Sequence of chain 1.B:
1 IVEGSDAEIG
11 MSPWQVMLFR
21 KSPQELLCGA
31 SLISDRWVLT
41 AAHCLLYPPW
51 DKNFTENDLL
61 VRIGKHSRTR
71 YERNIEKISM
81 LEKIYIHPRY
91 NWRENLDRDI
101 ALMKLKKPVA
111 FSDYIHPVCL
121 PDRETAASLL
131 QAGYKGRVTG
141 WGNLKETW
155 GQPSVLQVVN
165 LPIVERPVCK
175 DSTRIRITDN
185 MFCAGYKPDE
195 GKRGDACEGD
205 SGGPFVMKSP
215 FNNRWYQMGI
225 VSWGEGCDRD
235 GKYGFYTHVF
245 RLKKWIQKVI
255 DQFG

A protein and the small-molecule ligand that binds it are described below.
Small molecule (SMILES): CC[C@H](C)[C@H](NC(=O)[C@H](C)NC(=O)[C@H](CCC(=O)O)NC(=O)[C@H](Cc1ccccc1)NC(=O)[C@@H](N)CC(=O)O)C(=O)N1C=CC[C@H]1C(=O)N[C@@H](C)C(=O)N[C@@H](CCC(=O)O)C(=O)N[C@H](C=O)Cc1ccc(OS(=O)(=O)O)cc1

Binding-site contacts:
Ligand atom O3 contacts residue LYS77 of chain 1.B at 3.8 Å.
Ligand atom OD2 contacts residue ARG68 of chain 1.B at 3.0 Å (salt-bridge).
Ligand atom O1 contacts residue ILE78 of chain 1.B at 3.6 Å.
Ligand atom OE1 contacts residue ARG70 of chain 1.B at 3.4 Å.
Ligand atom S contacts residue ILE78 of chain 1.B at 3.8 Å.
Ligand atom OD1 contacts residue ARG68 of chain 1.B at 3.6 Å (salt-bridge).
Ligand atom N contacts residue THR69 of chain 1.B at 3.2 Å (h-bond).
Ligand atom C contacts residue MET80 of chain 1.B at 3.6 Å (hydrophobic).
Ligand atom CD2 contacts residue PHE19 of chain 1.B at 3.5 Å (hydrophobic).
Ligand atom CZ contacts residue LEU26 of chain 1.B at 3.8 Å (hydrophobic).
Ligand atom CZ contacts residue THR69 of chain 1.B at 3.9 Å.
Ligand atom O contacts residue TYR71 of chain 1.B at 3.6 Å.
Ligand atom CE1 contacts residue ILE78 of chain 1.B at 3.7 Å (hydrophobic).
Ligand atom CA contacts residue THR69 of chain 1.B at 3.4 Å.
Ligand atom CD contacts residue TYR71 of chain 1.B at 3.3 Å (hydrophobic).
Ligand atom CE2 contacts residue THR69 of chain 1.B at 3.6 Å.
Ligand atom CG contacts residue TYR71 of chain 1.B at 3.4 Å (hydrophobic).
Ligand atom N contacts residue THR69 of chain 1.B at 3.6 Å.
Ligand atom CG contacts residue ARG68 of chain 1.B at 3.7 Å.
Ligand atom CD contacts residue TYR71 of chain 1.B at 3.4 Å (hydrophobic).
Ligand atom O contacts residue LEU60 of chain 1.B at 3.8 Å.
Ligand atom OD1 contacts residue THR69 of chain 1.B at 3.0 Å (h-bond).
Ligand atom S contacts residue TYR71 of chain 1.B at 3.7 Å.
Ligand atom OE1 contacts residue TYR71 of chain 1.B at 3.2 Å (h-bond).
Ligand atom O2 contacts residue ILE78 of chain 1.B at 3.0 Å (h-bond).
Ligand atom CG contacts residue PHE19 of chain 1.B at 3.8 Å (hydrophobic).
Ligand atom CD1 contacts residue THR69 of chain 1.B at 3.8 Å.
Ligand atom O2 contacts residue LYS77 of chain 1.B at 3.5 Å.
Ligand atom CG contacts residue TYR71 of chain 1.B at 3.6 Å (hydrophobic).
Ligand atom CD2 contacts residue THR69 of chain 1.B at 3.4 Å.
Ligand atom O contacts residue THR69 of chain 1.B at 3.1 Å (h-bond).
Ligand atom CB contacts residue THR69 of chain 1.B at 3.6 Å.
Ligand atom CG contacts residue THR69 of chain 1.B at 3.5 Å.
Ligand atom CE2 contacts residue ARG68 of chain 1.B at 3.2 Å.
Ligand atom N contacts residue GLN24 of chain 1.B at 3.7 Å.
Ligand atom CE2 contacts residue PHE19 of chain 1.B at 3.5 Å (hydrophobic).
Ligand atom C contacts residue THR69 of chain 1.B at 3.5 Å.
Ligand atom CD1 contacts residue PHE19 of chain 1.B at 3.2 Å (hydrophobic).
Ligand atom O1 contacts residue TYR71 of chain 1.B at 2.5 Å (h-bond).
Ligand atom O contacts residue MET80 of chain 1.B at 2.8 Å.